A small-molecule ligand and the protein it binds are described below.
Small molecule (SMILES): N[C@@H](Cc1c[nH]c2ccccc12)C(=O)O

Sequence of chain 1.D:
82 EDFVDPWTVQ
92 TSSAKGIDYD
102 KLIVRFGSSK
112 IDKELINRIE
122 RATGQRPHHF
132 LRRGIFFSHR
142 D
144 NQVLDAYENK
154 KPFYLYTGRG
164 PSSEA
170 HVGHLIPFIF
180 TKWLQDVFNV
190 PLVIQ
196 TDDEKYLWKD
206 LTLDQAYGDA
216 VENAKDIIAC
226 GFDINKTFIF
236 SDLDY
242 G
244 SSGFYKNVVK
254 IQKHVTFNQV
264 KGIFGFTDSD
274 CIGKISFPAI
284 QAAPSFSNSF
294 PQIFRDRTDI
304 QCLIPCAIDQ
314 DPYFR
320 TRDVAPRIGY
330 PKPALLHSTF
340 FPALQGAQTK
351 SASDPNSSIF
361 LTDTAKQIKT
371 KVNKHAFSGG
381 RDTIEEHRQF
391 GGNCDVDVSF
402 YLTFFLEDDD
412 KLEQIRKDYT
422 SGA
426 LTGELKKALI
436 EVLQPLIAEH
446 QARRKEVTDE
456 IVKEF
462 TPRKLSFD

Binding-site contacts:
Ligand atom CD2 contacts residue GLY161 of chain 1.D at 3.5 Å.
Ligand atom CE2 contacts residue GLY161 of chain 1.D at 3.5 Å.
Ligand atom C contacts residue GLN313 of chain 1.D at 3.9 Å.
Ligand atom CZ2 contacts residue THR160 of chain 1.D at 3.6 Å.
Ligand atom OXT contacts residue GLY163 of chain 1.D at 3.8 Å.
Ligand atom N contacts residue GLN284 of chain 1.D at 2.9 Å (h-bond).
Ligand atom C contacts residue GLY163 of chain 1.D at 3.7 Å.
Ligand atom N contacts residue THR196 of chain 1.D at 3.8 Å.
Ligand atom CZ3 contacts residue CYS309 of chain 1.D at 3.5 Å (hydrophobic).
Ligand atom CZ3 contacts residue GLY161 of chain 1.D at 3.5 Å.
Ligand atom CG contacts residue GLN284 of chain 1.D at 3.7 Å.
Ligand atom CD1 contacts residue GLN194 of chain 1.D at 3.4 Å.
Ligand atom N contacts residue GLU199 of chain 1.D at 2.8 Å (salt-bridge).
Ligand atom CA contacts residue GLN313 of chain 1.D at 3.2 Å.
Ligand atom CB contacts residue GLY163 of chain 1.D at 3.6 Å.
Ligand atom NE1 contacts residue TYR159 of chain 1.D at 3.1 Å (h-bond).
Ligand atom CE2 contacts residue GLN284 of chain 1.D at 3.5 Å.
Ligand atom CZ2 contacts residue PHE317 of chain 1.D at 3.4 Å (hydrophobic).
Ligand atom N contacts residue GLN313 of chain 1.D at 3.6 Å.
Ligand atom CH2 contacts residue PHE317 of chain 1.D at 3.8 Å (hydrophobic).
Ligand atom CE3 contacts residue GLY161 of chain 1.D at 3.4 Å.
Ligand atom CH2 contacts residue ILE307 of chain 1.D at 3.8 Å (hydrophobic).
Ligand atom CZ2 contacts residue TYR159 of chain 1.D at 3.5 Å (hydrophobic).
Ligand atom CB contacts residue ARG162 of chain 1.D at 3.6 Å.
Ligand atom CB contacts residue GLY161 of chain 1.D at 3.8 Å.
Ligand atom NE1 contacts residue GLN194 of chain 1.D at 3.0 Å (h-bond).
Ligand atom O contacts residue GLU199 of chain 1.D at 3.5 Å (salt-bridge).
Ligand atom O contacts residue GLY163 of chain 1.D at 3.8 Å.
Ligand atom CZ2 contacts residue GLY161 of chain 1.D at 3.5 Å.
Ligand atom CA contacts residue GLN284 of chain 1.D at 3.7 Å.
Ligand atom NE1 contacts residue GLN284 of chain 1.D at 3.3 Å.
Ligand atom CZ3 contacts residue THR160 of chain 1.D at 3.6 Å.
Ligand atom CH2 contacts residue THR160 of chain 1.D at 3.5 Å.
Ligand atom CD1 contacts residue GLN284 of chain 1.D at 3.3 Å.
Ligand atom CH2 contacts residue GLY161 of chain 1.D at 3.4 Å.
Ligand atom CE2 contacts residue TYR159 of chain 1.D at 3.6 Å (hydrophobic).
Ligand atom CD1 contacts residue THR196 of chain 1.D at 3.4 Å.
Ligand atom CG contacts residue ARG162 of chain 1.D at 3.7 Å.
Ligand atom CD2 contacts residue GLN284 of chain 1.D at 3.6 Å.
Ligand atom CG contacts residue GLY161 of chain 1.D at 3.6 Å.